Sequence of chain 1.A:
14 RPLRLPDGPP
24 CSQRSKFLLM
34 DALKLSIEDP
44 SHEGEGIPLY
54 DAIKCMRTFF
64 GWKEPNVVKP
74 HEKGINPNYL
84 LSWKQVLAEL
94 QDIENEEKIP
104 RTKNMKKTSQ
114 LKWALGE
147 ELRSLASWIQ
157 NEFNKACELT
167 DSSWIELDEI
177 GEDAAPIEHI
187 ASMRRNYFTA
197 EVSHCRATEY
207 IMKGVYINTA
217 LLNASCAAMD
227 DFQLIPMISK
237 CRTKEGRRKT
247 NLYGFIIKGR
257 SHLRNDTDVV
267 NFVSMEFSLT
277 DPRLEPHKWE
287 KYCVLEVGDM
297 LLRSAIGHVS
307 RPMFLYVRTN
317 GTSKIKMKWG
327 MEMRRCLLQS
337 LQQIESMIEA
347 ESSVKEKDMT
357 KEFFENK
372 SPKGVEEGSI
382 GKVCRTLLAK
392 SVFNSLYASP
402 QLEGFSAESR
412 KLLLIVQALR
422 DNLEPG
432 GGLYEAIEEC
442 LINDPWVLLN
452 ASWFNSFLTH

Binding-site contacts:
Ligand atom C04 contacts residue LEU90 of chain 1.A at 3.4 Å (hydrophobic).
Ligand atom C05 contacts residue ARG60 of chain 1.A at 4.3 Å.
Ligand atom C02 contacts residue MET59 of chain 1.A at 4.2 Å (hydrophobic).
Ligand atom C02 contacts residue GLU97 of chain 1.A at 3.8 Å.
Ligand atom C12 contacts residue LEU90 of chain 1.A at 4.0 Å (hydrophobic).
Ligand atom C05 contacts residue LEU90 of chain 1.A at 3.6 Å (hydrophobic).
Ligand atom C03 contacts residue ARG60 of chain 1.A at 4.2 Å.
Ligand atom C06 contacts residue ARG60 of chain 1.A at 3.5 Å.
Ligand atom BR contacts residue ARG60 of chain 1.A at 4.0 Å.
Ligand atom C03 contacts residue GLN94 of chain 1.A at 3.9 Å.
Ligand atom C05 contacts residue GLN94 of chain 1.A at 4.4 Å.
Ligand atom C03 contacts residue GLU97 of chain 1.A at 4.1 Å.
Ligand atom N11 contacts residue TRP65 of chain 1.A at 3.7 Å.
Ligand atom C10 contacts residue GLN94 of chain 1.A at 4.3 Å.
Ligand atom C10 contacts residue LEU90 of chain 1.A at 3.9 Å (hydrophobic).
Ligand atom C07 contacts residue ARG60 of chain 1.A at 3.4 Å.
Ligand atom BR contacts residue GLU97 of chain 1.A at 3.2 Å.
Ligand atom N11 contacts residue LEU90 of chain 1.A at 4.0 Å.
Ligand atom BR contacts residue ILE56 of chain 1.A at 4.1 Å.
Ligand atom C06 contacts residue TRP65 of chain 1.A at 3.8 Å (hydrophobic).
Ligand atom C03 contacts residue LEU90 of chain 1.A at 3.5 Å (hydrophobic).
Ligand atom C04 contacts residue GLN94 of chain 1.A at 3.8 Å.
Ligand atom C03 contacts residue LEU93 of chain 1.A at 4.0 Å (hydrophobic).
Ligand atom C07 contacts residue MET59 of chain 1.A at 4.0 Å (hydrophobic).
Ligand atom BR contacts residue MET59 of chain 1.A at 3.7 Å.
Ligand atom N08 contacts residue GLN94 of chain 1.A at 4.3 Å.
Ligand atom BR contacts residue LEU93 of chain 1.A at 4.1 Å.
Ligand atom C12 contacts residue TRP65 of chain 1.A at 3.5 Å (hydrophobic).
Ligand atom C09 contacts residue GLN94 of chain 1.A at 3.4 Å.
Ligand atom C04 contacts residue ARG60 of chain 1.A at 4.4 Å.
Ligand atom C02 contacts residue ARG60 of chain 1.A at 3.9 Å.
Ligand atom C07 contacts residue TRP65 of chain 1.A at 4.2 Å (hydrophobic).
Ligand atom N08 contacts residue LEU90 of chain 1.A at 3.7 Å.
Ligand atom C06 contacts residue MET59 of chain 1.A at 4.4 Å (hydrophobic).
Ligand atom C06 contacts residue LEU90 of chain 1.A at 4.2 Å (hydrophobic).
Ligand atom C09 contacts residue LEU90 of chain 1.A at 3.8 Å (hydrophobic).

A small-molecule ligand and the protein it binds are described below.
Small molecule (SMILES): Brc1ccc(-n2ccnc2)cc1